Binding-site contacts:
Ligand atom C24 contacts residue ILE21 of chain 1.C at 3.7 Å (hydrophobic).
Ligand atom C12 contacts residue LEU146 of chain 1.C at 3.5 Å (hydrophobic).
Ligand atom C3 contacts residue VAL29 of chain 1.C at 3.6 Å (hydrophobic).
Ligand atom F16 contacts residue GLU93 of chain 1.C at 3.4 Å.
Ligand atom C22 contacts residue GLY98 of chain 1.C at 3.6 Å.
Ligand atom C22 contacts residue CYS95 of chain 1.C at 3.6 Å (hydrophobic).
Ligand atom C20 contacts residue GLY98 of chain 1.C at 3.5 Å.
Ligand atom N5 contacts residue LEU160 of chain 1.C at 3.4 Å.
Ligand atom C31 contacts residue SER161 of chain 1.C at 3.5 Å.
Ligand atom C27 contacts residue ARG143 of chain 1.C at 3.7 Å.
Ligand atom C4 contacts residue GLU23 of chain 1.C at 3.4 Å.
Ligand atom N10 contacts residue CYS95 of chain 1.C at 2.9 Å (h-bond).
Ligand atom C19 contacts residue ILE21 of chain 1.C at 3.4 Å (hydrophobic).
Ligand atom C31 contacts residue LEU160 of chain 1.C at 3.6 Å (hydrophobic).
Ligand atom O29 contacts residue GLY156 of chain 1.C at 3.4 Å.
Ligand atom C11 contacts residue ALA45 of chain 1.C at 3.7 Å (hydrophobic).
Ligand atom C31 contacts residue ASN144 of chain 1.C at 3.2 Å.
Ligand atom C3 contacts residue GLU23 of chain 1.C at 3.4 Å.
Ligand atom O29 contacts residue LEU146 of chain 1.C at 3.4 Å.
Ligand atom C27 contacts residue LEU146 of chain 1.C at 3.8 Å (hydrophobic).
Ligand atom F18 contacts residue ASP157 of chain 1.C at 3.3 Å.
Ligand atom C11 contacts residue LEU146 of chain 1.C at 3.6 Å (hydrophobic).
Ligand atom C24 contacts residue GLY98 of chain 1.C at 3.7 Å.
Ligand atom F18 contacts residue LEU146 of chain 1.C at 3.4 Å.
Ligand atom C13 contacts residue LEU146 of chain 1.C at 3.7 Å (hydrophobic).
Ligand atom C24 contacts residue ARG19 of chain 1.C at 3.4 Å.
Ligand atom C9 contacts residue CYS95 of chain 1.C at 3.8 Å (hydrophobic).
Ligand atom C11 contacts residue CYS95 of chain 1.C at 3.7 Å (hydrophobic).
Ligand atom C4 contacts residue LEU160 of chain 1.C at 3.6 Å (hydrophobic).
Ligand atom C11 contacts residue GLU93 of chain 1.C at 3.2 Å.
Ligand atom N14 contacts residue ILE21 of chain 1.C at 3.6 Å.
Ligand atom O30 contacts residue LEU160 of chain 1.C at 3.4 Å.
Ligand atom C21 contacts residue GLY98 of chain 1.C at 3.5 Å.
Ligand atom O30 contacts residue ASP157 of chain 1.C at 3.4 Å (salt-bridge).
Ligand atom F16 contacts residue MET92 of chain 1.C at 3.4 Å.
Ligand atom N25 contacts residue CYS95 of chain 1.C at 2.9 Å (h-bond).
Ligand atom F17 contacts residue LEU160 of chain 1.C at 3.4 Å.
Ligand atom C2 contacts residue VAL29 of chain 1.C at 3.6 Å (hydrophobic).
Ligand atom C19 contacts residue GLY98 of chain 1.C at 3.7 Å.
Ligand atom C21 contacts residue CYS95 of chain 1.C at 3.5 Å (hydrophobic).

This protein binds this small molecule.
Small molecule (SMILES): CN(c1ncccc1/C=N/c1nc(Nc2ccccc2)ncc1C(F)(F)F)S(C)(=O)=O

Sequence of chain 1.C:
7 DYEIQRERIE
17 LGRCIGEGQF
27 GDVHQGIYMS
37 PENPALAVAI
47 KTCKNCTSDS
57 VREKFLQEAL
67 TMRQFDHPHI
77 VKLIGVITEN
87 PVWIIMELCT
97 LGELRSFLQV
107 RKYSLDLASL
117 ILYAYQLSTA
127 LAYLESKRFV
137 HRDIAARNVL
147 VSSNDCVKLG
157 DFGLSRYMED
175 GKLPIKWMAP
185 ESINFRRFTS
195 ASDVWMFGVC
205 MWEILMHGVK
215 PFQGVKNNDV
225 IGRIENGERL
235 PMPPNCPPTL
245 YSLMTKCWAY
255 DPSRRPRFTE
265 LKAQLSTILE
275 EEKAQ